Sequence of chain 1.A:
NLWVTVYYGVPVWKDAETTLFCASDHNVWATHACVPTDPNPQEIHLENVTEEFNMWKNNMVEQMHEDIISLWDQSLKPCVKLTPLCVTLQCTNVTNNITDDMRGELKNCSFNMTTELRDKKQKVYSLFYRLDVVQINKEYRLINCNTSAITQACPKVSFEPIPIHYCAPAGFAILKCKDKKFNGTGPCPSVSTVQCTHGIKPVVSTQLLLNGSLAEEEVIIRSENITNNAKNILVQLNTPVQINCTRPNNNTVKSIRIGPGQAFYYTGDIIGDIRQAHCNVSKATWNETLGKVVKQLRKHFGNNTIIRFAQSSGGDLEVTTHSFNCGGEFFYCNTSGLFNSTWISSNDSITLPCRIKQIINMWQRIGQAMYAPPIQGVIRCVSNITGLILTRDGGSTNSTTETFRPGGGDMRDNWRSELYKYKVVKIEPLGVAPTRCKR

The small molecule below binds the protein below.
Small molecule (SMILES): CC(=O)N[C@H]1[C@H](O[C@H]2[C@H](O)[C@@H](NC(C)=O)CO[C@@H]2CO)O[C@H](CO)[C@@H](O[C@@H]2O[C@H](CO[C@H]3O[C@H](CO)[C@@H](O)[C@H](O)[C@@H]3O)[C@@H](O)[C@H](O[C@H]3O[C@H](CO)[C@@H](O)[C@H](O)[C@@H]3O)[C@@H]2O)[C@@H]1O

Binding-site contacts:
Ligand atom O3 contacts residue CYS411 of chain 1.A at 4.3 Å.
Ligand atom C7 contacts residue ASN344 of chain 1.A at 4.3 Å.
Ligand atom C2 contacts residue SER413 of chain 1.A at 4.2 Å.
Ligand atom O7 contacts residue ASN230 of chain 1.A at 4.3 Å.
Ligand atom C6 contacts residue GLU179 of chain 1.A at 4.1 Å.
Ligand atom C8 contacts residue ASN344 of chain 1.A at 4.0 Å.
Ligand atom C3 contacts residue VAL412 of chain 1.A at 3.9 Å (hydrophobic).
Ligand atom C5 contacts residue GLU179 of chain 1.A at 3.7 Å.
Ligand atom C7 contacts residue ASN230 of chain 1.A at 3.9 Å.
Ligand atom C1 contacts residue SER413 of chain 1.A at 4.0 Å.
Ligand atom O5 contacts residue VAL412 of chain 1.A at 4.4 Å.
Ligand atom N2 contacts residue SER413 of chain 1.A at 3.6 Å.
Ligand atom N2 contacts residue ASN230 of chain 1.A at 3.0 Å (h-bond).
Ligand atom O5 contacts residue GLU179 of chain 1.A at 4.1 Å.
Ligand atom C5 contacts residue NAG1 of chain 1.N at 3.8 Å.
Ligand atom C8 contacts residue VAL222 of chain 1.A at 4.2 Å (hydrophobic).
Ligand atom C1 contacts residue VAL412 of chain 1.A at 4.2 Å (hydrophobic).
Ligand atom C1 contacts residue GLU179 of chain 1.A at 4.3 Å.
Ligand atom C4 contacts residue VAL412 of chain 1.A at 4.2 Å (hydrophobic).
Ligand atom C1 contacts residue NAG1 of chain 1.N at 3.7 Å.
Ligand atom C2 contacts residue ASN230 of chain 1.A at 2.5 Å.
Ligand atom C4 contacts residue ASN230 of chain 1.A at 4.3 Å.
Ligand atom O4 contacts residue VAL412 of chain 1.A at 4.1 Å.
Ligand atom O6 contacts residue GLY346 of chain 1.A at 3.6 Å.
Ligand atom C8 contacts residue LEU229 of chain 1.A at 3.7 Å (hydrophobic).
Ligand atom C3 contacts residue ASN230 of chain 1.A at 3.9 Å.
Ligand atom O7 contacts residue ASN344 of chain 1.A at 4.0 Å.
Ligand atom C5 contacts residue VAL412 of chain 1.A at 3.7 Å (hydrophobic).
Ligand atom C5 contacts residue ASN230 of chain 1.A at 3.8 Å.
Ligand atom C1 contacts residue ASN230 of chain 1.A at 1.5 Å.
Ligand atom C6 contacts residue NAG1 of chain 1.N at 3.9 Å.
Ligand atom O5 contacts residue NAG1 of chain 1.N at 3.2 Å.
Ligand atom O7 contacts residue PRO180 of chain 1.A at 4.3 Å.
Ligand atom O5 contacts residue ASN230 of chain 1.A at 2.4 Å (h-bond).